The protein below binds the small molecule below.
Small molecule (SMILES): Nc1ncnc2c1ncn2[C@@H]1O[C@H](CO[P](=O)(O)O[P](=O)(O)CP(=O)(O)O)[C@@H](O)[C@H]1O

Sequence of chain 1.A:
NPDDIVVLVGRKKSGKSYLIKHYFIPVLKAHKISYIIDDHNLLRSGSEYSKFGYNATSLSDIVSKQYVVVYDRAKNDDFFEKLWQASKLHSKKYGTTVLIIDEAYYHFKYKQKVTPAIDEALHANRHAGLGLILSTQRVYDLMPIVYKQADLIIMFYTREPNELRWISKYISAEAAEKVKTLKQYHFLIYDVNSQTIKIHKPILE

Binding-site contacts:
Ligand atom N6 contacts residue TYR158 of chain 1.A at 3.3 Å.
Ligand atom N1 contacts residue GLN185 of chain 1.A at 3.5 Å.
Ligand atom N7 contacts residue LEU183 of chain 1.A at 3.9 Å.
Ligand atom C2 contacts residue GLN185 of chain 1.A at 3.6 Å.
Ligand atom N6 contacts residue LYS184 of chain 1.A at 3.2 Å.
Ligand atom O1A contacts residue LYS184 of chain 1.A at 3.2 Å.
Ligand atom C6 contacts residue TYR158 of chain 1.A at 4.4 Å (hydrophobic).
Ligand atom C6 contacts residue LYS184 of chain 1.A at 3.7 Å.
Ligand atom C4 contacts residue GLN185 of chain 1.A at 4.2 Å.
Ligand atom C8 contacts residue LYS184 of chain 1.A at 3.9 Å.
Ligand atom C5 contacts residue LEU183 of chain 1.A at 4.3 Å (hydrophobic).
Ligand atom C6 contacts residue LEU183 of chain 1.A at 4.1 Å (hydrophobic).
Ligand atom N7 contacts residue LYS184 of chain 1.A at 3.6 Å.
Ligand atom C5 contacts residue LYS184 of chain 1.A at 4.1 Å.
Ligand atom N3 contacts residue GLN185 of chain 1.A at 4.0 Å.
Ligand atom N7 contacts residue GLN185 of chain 1.A at 3.9 Å.
Ligand atom N6 contacts residue LEU183 of chain 1.A at 3.0 Å (h-bond).
Ligand atom N6 contacts residue GLN185 of chain 1.A at 3.4 Å (h-bond).
Ligand atom C5 contacts residue GLN185 of chain 1.A at 3.6 Å.
Ligand atom C6 contacts residue GLN185 of chain 1.A at 3.4 Å.